A small-molecule ligand and the protein it binds are described below.
Small molecule (SMILES): CC(C)O[PH](=O)OC(C)C

Binding-site contacts:
Ligand atom C3 contacts residue SER210 of chain 13.A at 3.5 Å.
Ligand atom C3' contacts residue ASN206 of chain 13.A at 4.3 Å.
Ligand atom C2 contacts residue SER210 of chain 13.A at 3.8 Å.
Ligand atom O1P contacts residue HIS105 of chain 13.A at 4.1 Å.
Ligand atom C3' contacts residue ALA227 of chain 13.A at 3.7 Å (hydrophobic).
Ligand atom O3P contacts residue ASN206 of chain 13.A at 3.1 Å (h-bond).
Ligand atom C3 contacts residue GLY208 of chain 13.A at 3.7 Å.
Ligand atom C1' contacts residue ILE228 of chain 13.A at 4.0 Å (hydrophobic).
Ligand atom C1 contacts residue HIS105 of chain 13.A at 3.9 Å.
Ligand atom O3P contacts residue ASN209 of chain 13.A at 3.1 Å (h-bond).
Ligand atom C1 contacts residue ARG207 of chain 13.A at 4.1 Å.
Ligand atom O1P contacts residue GLY208 of chain 13.A at 3.9 Å.
Ligand atom O2P contacts residue ARG207 of chain 13.A at 4.3 Å.
Ligand atom O1P contacts residue SER210 of chain 13.A at 2.7 Å (h-bond).
Ligand atom O3P contacts residue SER210 of chain 13.A at 2.4 Å (h-bond).
Ligand atom C3 contacts residue VAL106 of chain 13.A at 4.3 Å (hydrophobic).
Ligand atom C1' contacts residue THR226 of chain 13.A at 3.1 Å.
Ligand atom C1 contacts residue SER210 of chain 13.A at 3.3 Å.
Ligand atom O2P contacts residue SER210 of chain 13.A at 2.4 Å (h-bond).
Ligand atom C2' contacts residue ALA227 of chain 13.A at 3.9 Å (hydrophobic).
Ligand atom P contacts residue GLY208 of chain 13.A at 3.8 Å.
Ligand atom C2' contacts residue SER210 of chain 13.A at 3.2 Å.
Ligand atom O2P contacts residue ASN206 of chain 13.A at 3.5 Å (h-bond).
Ligand atom P contacts residue HIS105 of chain 13.A at 4.0 Å.
Ligand atom C2' contacts residue HIS105 of chain 13.A at 3.9 Å.
Ligand atom O3P contacts residue GLY208 of chain 13.A at 2.6 Å (h-bond).
Ligand atom P contacts residue ARG207 of chain 13.A at 4.0 Å.
Ligand atom C2 contacts residue HIS105 of chain 13.A at 3.0 Å.
Ligand atom C1' contacts residue ALA227 of chain 13.A at 3.5 Å (hydrophobic).
Ligand atom C3 contacts residue LEU87 of chain 13.A at 3.2 Å (hydrophobic).
Ligand atom O1P contacts residue ARG207 of chain 13.A at 3.5 Å.
Ligand atom P contacts residue THR226 of chain 13.A at 3.9 Å.
Ligand atom C3' contacts residue ILE228 of chain 13.A at 3.3 Å (hydrophobic).
Ligand atom O3P contacts residue ARG207 of chain 13.A at 3.5 Å.
Ligand atom P contacts residue SER210 of chain 13.A at 1.4 Å.
Ligand atom P contacts residue ASN206 of chain 13.A at 3.9 Å.
Ligand atom C1 contacts residue GLY208 of chain 13.A at 4.2 Å.
Ligand atom C1' contacts residue SER210 of chain 13.A at 3.1 Å.
Ligand atom O2P contacts residue THR226 of chain 13.A at 3.3 Å (h-bond).
Ligand atom C2' contacts residue THR226 of chain 13.A at 3.4 Å.

Sequence of chain 13.A:
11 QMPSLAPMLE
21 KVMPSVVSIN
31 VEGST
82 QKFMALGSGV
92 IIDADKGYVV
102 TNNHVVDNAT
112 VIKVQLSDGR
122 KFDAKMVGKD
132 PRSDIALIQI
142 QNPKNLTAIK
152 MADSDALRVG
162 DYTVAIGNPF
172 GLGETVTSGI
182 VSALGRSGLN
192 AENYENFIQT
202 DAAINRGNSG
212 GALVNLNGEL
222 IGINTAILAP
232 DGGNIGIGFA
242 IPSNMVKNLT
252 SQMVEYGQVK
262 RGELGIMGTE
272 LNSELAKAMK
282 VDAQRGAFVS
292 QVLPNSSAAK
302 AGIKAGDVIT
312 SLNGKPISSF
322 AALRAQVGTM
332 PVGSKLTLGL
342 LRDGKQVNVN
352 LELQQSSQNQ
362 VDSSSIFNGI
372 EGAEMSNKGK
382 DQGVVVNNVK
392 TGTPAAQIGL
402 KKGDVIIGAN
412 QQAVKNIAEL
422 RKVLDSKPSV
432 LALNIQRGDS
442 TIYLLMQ